Sequence of chain 5.A:
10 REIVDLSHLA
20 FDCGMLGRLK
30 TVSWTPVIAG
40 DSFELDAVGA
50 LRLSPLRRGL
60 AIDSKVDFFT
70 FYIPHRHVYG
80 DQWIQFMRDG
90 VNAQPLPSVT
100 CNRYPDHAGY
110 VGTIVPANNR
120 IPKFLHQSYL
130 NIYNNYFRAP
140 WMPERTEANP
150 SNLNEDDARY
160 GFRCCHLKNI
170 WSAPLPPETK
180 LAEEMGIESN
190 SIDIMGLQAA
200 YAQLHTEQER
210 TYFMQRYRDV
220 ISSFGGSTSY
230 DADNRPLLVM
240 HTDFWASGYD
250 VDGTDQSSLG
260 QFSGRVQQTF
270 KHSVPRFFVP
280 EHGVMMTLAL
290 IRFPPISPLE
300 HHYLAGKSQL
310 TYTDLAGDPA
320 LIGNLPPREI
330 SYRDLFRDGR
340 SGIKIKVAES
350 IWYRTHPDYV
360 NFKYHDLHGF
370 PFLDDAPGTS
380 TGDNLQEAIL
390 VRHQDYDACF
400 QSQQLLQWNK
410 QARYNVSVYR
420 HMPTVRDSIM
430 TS

Sequence of chain 6.A:
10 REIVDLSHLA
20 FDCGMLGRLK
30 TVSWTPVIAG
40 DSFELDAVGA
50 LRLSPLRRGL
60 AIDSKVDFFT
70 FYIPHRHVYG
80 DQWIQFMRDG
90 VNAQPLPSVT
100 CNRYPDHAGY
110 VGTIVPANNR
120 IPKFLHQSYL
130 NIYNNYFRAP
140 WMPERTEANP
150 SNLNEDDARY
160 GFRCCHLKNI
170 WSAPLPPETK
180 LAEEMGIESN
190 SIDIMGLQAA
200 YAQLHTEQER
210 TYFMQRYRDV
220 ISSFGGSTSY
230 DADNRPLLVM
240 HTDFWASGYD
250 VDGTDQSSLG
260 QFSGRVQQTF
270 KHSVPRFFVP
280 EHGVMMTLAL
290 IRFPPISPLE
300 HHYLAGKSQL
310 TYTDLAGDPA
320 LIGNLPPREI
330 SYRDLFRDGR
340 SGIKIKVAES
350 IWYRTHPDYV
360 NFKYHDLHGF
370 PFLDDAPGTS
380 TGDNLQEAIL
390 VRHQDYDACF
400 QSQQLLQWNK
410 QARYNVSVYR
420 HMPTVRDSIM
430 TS

Sequence of chain 5.C:
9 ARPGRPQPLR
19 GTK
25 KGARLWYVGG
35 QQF

This small molecule binds to this protein.
Small molecule (SMILES): Nc1ncnc2c1N1CN2[C@H]2C[C@]3(OP3(O)(O)OC[C@H]3OCC[C@@H]3O[P](=O)(O)OC[C@H]3O[C@@H]1C[C@@H]3O)[C@@H](CO[P](=O)(O)O[C@H]1CCO[C@@H]1COP(=O)=O)O2

Binding-site contacts:
Ligand atom OP1 contacts residue GLY34 of chain 5.C at 3.8 Å.
Ligand atom O4' contacts residue ARG425 of chain 6.A at 3.7 Å.
Ligand atom C1' contacts residue PHE212 of chain 5.A at 3.5 Å (hydrophobic).
Ligand atom C2' contacts residue DC1 of chain 5.E at 2.2 Å.
Ligand atom C2 contacts residue GLU208 of chain 5.A at 1.6 Å.
Ligand atom O3' contacts residue DC1 of chain 5.E at 3.3 Å.
Ligand atom C1' contacts residue DC1 of chain 5.E at 3.6 Å.
Ligand atom C4' contacts residue DC1 of chain 5.H at 2.8 Å.
Ligand atom N6 contacts residue GLU208 of chain 5.A at 3.4 Å (salt-bridge).
Ligand atom C5' contacts residue TYR31 of chain 5.C at 2.9 Å (hydrophobic).
Ligand atom C4 contacts residue GLU208 of chain 5.A at 3.4 Å.
Ligand atom O4' contacts residue PHE212 of chain 5.A at 3.4 Å.
Ligand atom C5' contacts residue ARG28 of chain 5.C at 3.1 Å.
Ligand atom O5' contacts residue DC1 of chain 5.H at 2.6 Å.
Ligand atom C6 contacts residue GLU208 of chain 5.A at 2.6 Å.
Ligand atom N3 contacts residue GLU208 of chain 5.A at 2.7 Å (salt-bridge).
Ligand atom O3' contacts residue THR423 of chain 6.A at 3.8 Å.
Ligand atom C1' contacts residue ALA27 of chain 5.C at 3.8 Å (hydrophobic).
Ligand atom N3 contacts residue ARG425 of chain 6.A at 3.1 Å (salt-bridge).
Ligand atom O5' contacts residue ARG425 of chain 6.A at 2.8 Å.
Ligand atom OP2 contacts residue DC1 of chain 5.H at 2.0 Å.
Ligand atom C4 contacts residue ARG425 of chain 6.A at 3.6 Å.
Ligand atom C3' contacts residue DC1 of chain 5.E at 2.9 Å.
Ligand atom N1 contacts residue GLU208 of chain 5.A at 1.5 Å (salt-bridge).
Ligand atom OP2 contacts residue THR423 of chain 6.A at 2.9 Å.
Ligand atom C5' contacts residue DC1 of chain 5.H at 2.3 Å.
Ligand atom C2 contacts residue PHE212 of chain 5.A at 3.8 Å (hydrophobic).
Ligand atom N3 contacts residue PHE212 of chain 5.A at 2.9 Å.
Ligand atom O3' contacts residue ARG425 of chain 6.A at 3.8 Å.
Ligand atom OP1 contacts residue ARG28 of chain 5.C at 3.2 Å (salt-bridge).
Ligand atom C2 contacts residue ARG425 of chain 6.A at 3.1 Å.
Ligand atom P contacts residue ARG425 of chain 6.A at 3.5 Å.
Ligand atom O3' contacts residue ARG28 of chain 5.C at 3.5 Å (salt-bridge).
Ligand atom OP2 contacts residue ARG425 of chain 6.A at 3.8 Å.
Ligand atom OP2 contacts residue ASP426 of chain 6.A at 2.8 Å (salt-bridge).
Ligand atom C5 contacts residue GLU208 of chain 5.A at 3.4 Å.
Ligand atom O5' contacts residue TYR31 of chain 5.C at 3.4 Å (h-bond).
Ligand atom O5' contacts residue ARG28 of chain 5.C at 3.4 Å.
Ligand atom P contacts residue DC1 of chain 5.H at 2.5 Å.
Ligand atom N1 contacts residue ARG425 of chain 6.A at 3.6 Å (salt-bridge).